Binding-site contacts:
Ligand atom C1 contacts residue PHE1 of chain 1.D at 3.3 Å (hydrophobic).
Ligand atom O6 contacts residue ASN46 of chain 1.B at 3.1 Å (h-bond).
Ligand atom O2 contacts residue TYR137 of chain 1.B at 3.2 Å (h-bond).
Ligand atom O3 contacts residue ASP140 of chain 1.B at 3.2 Å (salt-bridge).
Ligand atom C6 contacts residue ARG98 of chain 1.D at 3.2 Å.
Ligand atom O4 contacts residue ASN135 of chain 1.D at 2.9 Å (h-bond).
Ligand atom O6 contacts residue PHE1 of chain 1.D at 2.8 Å (h-bond).
Ligand atom O6 contacts residue ASP47 of chain 1.B at 3.2 Å (salt-bridge).
Ligand atom O2 contacts residue PHE1 of chain 1.D at 2.7 Å (h-bond).
Ligand atom O3 contacts residue TYR137 of chain 1.B at 3.4 Å (h-bond).
Ligand atom C6 contacts residue ASP54 of chain 1.D at 3.1 Å.
Ligand atom O6 contacts residue PHE1 of chain 1.B at 3.0 Å (h-bond).
Ligand atom O4 contacts residue ASP54 of chain 1.B at 2.6 Å (salt-bridge).
Ligand atom O2 contacts residue PHE1 of chain 1.B at 3.0 Å (h-bond).
Ligand atom O7 contacts residue ILE13 of chain 1.B at 3.5 Å.
Ligand atom O4 contacts residue ASN135 of chain 1.B at 3.0 Å (h-bond).
Ligand atom C8 contacts residue TYR137 of chain 1.D at 3.5 Å (hydrophobic).
Ligand atom C4 contacts residue ASP54 of chain 1.D at 3.2 Å.
Ligand atom O3 contacts residue GLN133 of chain 1.D at 2.9 Å (h-bond).
Ligand atom O6 contacts residue ASP47 of chain 1.D at 2.9 Å (salt-bridge).
Ligand atom C6 contacts residue ASN46 of chain 1.B at 3.4 Å.
Ligand atom O2 contacts residue ILE52 of chain 1.B at 3.2 Å.
Ligand atom O5 contacts residue PHE1 of chain 1.D at 2.6 Å (h-bond).
Ligand atom O3 contacts residue PHE142 of chain 1.D at 3.4 Å.
Ligand atom O3 contacts residue GLN133 of chain 1.B at 2.6 Å (h-bond).
Ligand atom O6 contacts residue ASN46 of chain 1.D at 2.7 Å (h-bond).
Ligand atom O4 contacts residue ASP54 of chain 1.D at 2.4 Å (salt-bridge).
Ligand atom O2 contacts residue ILE13 of chain 1.B at 3.4 Å.
Ligand atom O4 contacts residue ARG98 of chain 1.D at 3.2 Å (salt-bridge).
Ligand atom C4 contacts residue GLN133 of chain 1.D at 3.2 Å.
Ligand atom C4 contacts residue ASP54 of chain 1.B at 3.4 Å.
Ligand atom O6 contacts residue ASP54 of chain 1.D at 2.5 Å (salt-bridge).
Ligand atom C6 contacts residue ASN46 of chain 1.D at 2.8 Å.
Ligand atom O5 contacts residue PHE1 of chain 1.B at 3.1 Å (h-bond).
Ligand atom O6 contacts residue ASP54 of chain 1.B at 2.5 Å (salt-bridge).
Ligand atom O6 contacts residue TYR137 of chain 1.D at 3.0 Å (h-bond).
Ligand atom O2 contacts residue ILE13 of chain 1.D at 3.4 Å.
Ligand atom O3 contacts residue ASP140 of chain 1.D at 2.7 Å (salt-bridge).
Ligand atom C3 contacts residue ASP140 of chain 1.D at 3.4 Å.
Ligand atom O4 contacts residue GLN133 of chain 1.D at 3.1 Å (h-bond).

This small molecule binds to this protein.
Small molecule (SMILES): CC(=O)N[C@@H]1[C@@H](O)[C@H](O[C@@H]2O[C@H](CO)[C@@H](O[C@@H]3O[C@H](CO[C@H]4O[C@H](CO[C@H]5O[C@H](CO)[C@@H](O)[C@H](O)[C@@H]5O)[C@@H](O)[C@H](O[C@H]5O[C@H](CO)[C@@H](O)[C@H](O)[C@@H]5O)[C@@H]4O)[C@@H](O)[C@H](O[C@H]4O[C@H](CO)[C@@H](O)[C@H](O)[C@@H]4O[C@H]4O[C@H](CO)[C@@H](O)[C@H](O)[C@@H]4O)[C@@H]3O)[C@H](O)[C@H]2NC(C)=O)[C@@H](CO)O[C@H]1O

Sequence of chain 1.B:
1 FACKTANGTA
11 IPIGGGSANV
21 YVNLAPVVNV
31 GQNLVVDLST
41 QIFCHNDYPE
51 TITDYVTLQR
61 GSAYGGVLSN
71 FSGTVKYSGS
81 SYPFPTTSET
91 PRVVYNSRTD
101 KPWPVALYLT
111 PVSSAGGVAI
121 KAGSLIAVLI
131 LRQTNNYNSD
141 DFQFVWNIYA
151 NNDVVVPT

Sequence of chain 1.D:
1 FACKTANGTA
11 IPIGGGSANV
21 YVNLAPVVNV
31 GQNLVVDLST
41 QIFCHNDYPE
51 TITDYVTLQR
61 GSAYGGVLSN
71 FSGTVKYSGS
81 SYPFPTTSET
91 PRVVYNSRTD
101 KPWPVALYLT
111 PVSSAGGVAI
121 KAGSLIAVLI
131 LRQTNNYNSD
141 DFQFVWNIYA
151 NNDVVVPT